Binding-site contacts:
Ligand atom O9 contacts residue GLN278 of chain 60.C at 3.9 Å.
Ligand atom O1A contacts residue THR276 of chain 60.C at 2.3 Å (h-bond).
Ligand atom O9 contacts residue LYS68 of chain 60.C at 2.9 Å (salt-bridge).
Ligand atom O1A contacts residue LYS68 of chain 60.C at 2.8 Å.
Ligand atom C5 contacts residue ASN272 of chain 60.C at 4.1 Å.
Ligand atom C10 contacts residue GLN278 of chain 60.C at 4.0 Å.
Ligand atom O8 contacts residue ASN272 of chain 60.C at 3.4 Å (h-bond).
Ligand atom O9 contacts residue LEU67 of chain 60.C at 3.4 Å.
Ligand atom O8 contacts residue THR276 of chain 60.C at 3.6 Å.
Ligand atom O1B contacts residue SER274 of chain 60.C at 2.9 Å (h-bond).
Ligand atom C6 contacts residue ASN272 of chain 60.C at 3.7 Å.
Ligand atom C9 contacts residue LYS68 of chain 60.C at 3.8 Å.
Ligand atom C8 contacts residue GLN278 of chain 60.C at 3.6 Å.
Ligand atom C11 contacts residue GLN278 of chain 60.C at 3.5 Å.
Ligand atom O1B contacts residue THR276 of chain 60.C at 3.5 Å (h-bond).
Ligand atom C10 contacts residue PHE75 of chain 60.D at 4.1 Å (hydrophobic).
Ligand atom C11 contacts residue PHE65 of chain 60.C at 3.4 Å (hydrophobic).
Ligand atom C9 contacts residue GLN278 of chain 60.C at 3.1 Å.
Ligand atom C1 contacts residue ASN272 of chain 60.C at 4.1 Å.
Ligand atom C1 contacts residue SER274 of chain 60.C at 4.1 Å.
Ligand atom O7 contacts residue LEU62 of chain 60.C at 4.0 Å.
Ligand atom C10 contacts residue ASN272 of chain 60.C at 3.9 Å.
Ligand atom C11 contacts residue ASN272 of chain 60.C at 3.6 Å.
Ligand atom O10 contacts residue PHE75 of chain 60.D at 3.8 Å.
Ligand atom N5 contacts residue GLN278 of chain 60.C at 3.7 Å.
Ligand atom C6 contacts residue LYS68 of chain 60.C at 4.2 Å.
Ligand atom C1 contacts residue THR276 of chain 60.C at 3.2 Å.
Ligand atom C11 contacts residue SER274 of chain 60.C at 4.1 Å.
Ligand atom C11 contacts residue PHE75 of chain 60.D at 3.3 Å (hydrophobic).
Ligand atom O1B contacts residue LYS68 of chain 60.C at 3.9 Å.
Ligand atom C9 contacts residue LEU67 of chain 60.C at 4.1 Å (hydrophobic).
Ligand atom C11 contacts residue PHE270 of chain 60.C at 3.8 Å (hydrophobic).
Ligand atom N5 contacts residue ASN272 of chain 60.C at 3.2 Å (h-bond).
Ligand atom C11 contacts residue THR276 of chain 60.C at 3.3 Å.
Ligand atom O1A contacts residue ASN272 of chain 60.C at 3.6 Å (h-bond).
Ligand atom O8 contacts residue LYS68 of chain 60.C at 3.4 Å.
Ligand atom C1 contacts residue LYS68 of chain 60.C at 3.6 Å.
Ligand atom O8 contacts residue GLN278 of chain 60.C at 3.4 Å (h-bond).
Ligand atom C11 contacts residue HIS138 of chain 60.B at 3.1 Å.
Ligand atom C7 contacts residue GLN278 of chain 60.C at 3.8 Å.

Sequence of chain 60.D:
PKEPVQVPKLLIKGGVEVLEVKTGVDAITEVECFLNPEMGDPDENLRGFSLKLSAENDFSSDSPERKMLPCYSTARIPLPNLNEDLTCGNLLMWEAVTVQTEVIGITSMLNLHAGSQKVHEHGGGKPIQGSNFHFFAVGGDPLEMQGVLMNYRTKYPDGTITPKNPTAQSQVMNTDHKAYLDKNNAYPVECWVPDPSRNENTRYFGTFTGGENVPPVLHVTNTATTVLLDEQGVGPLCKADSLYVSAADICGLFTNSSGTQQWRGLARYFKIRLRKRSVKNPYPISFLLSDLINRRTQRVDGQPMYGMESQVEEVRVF

Sequence of chain 60.C:
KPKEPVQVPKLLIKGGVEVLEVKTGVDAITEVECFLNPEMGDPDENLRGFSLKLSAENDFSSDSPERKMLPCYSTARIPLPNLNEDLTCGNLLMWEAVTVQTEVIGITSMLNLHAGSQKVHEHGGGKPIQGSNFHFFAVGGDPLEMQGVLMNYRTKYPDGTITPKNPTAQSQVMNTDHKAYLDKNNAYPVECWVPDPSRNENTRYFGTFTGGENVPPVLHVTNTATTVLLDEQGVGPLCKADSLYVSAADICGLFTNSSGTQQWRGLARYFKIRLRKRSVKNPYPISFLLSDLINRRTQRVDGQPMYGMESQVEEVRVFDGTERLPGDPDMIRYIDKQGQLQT

Sequence of chain 60.B:
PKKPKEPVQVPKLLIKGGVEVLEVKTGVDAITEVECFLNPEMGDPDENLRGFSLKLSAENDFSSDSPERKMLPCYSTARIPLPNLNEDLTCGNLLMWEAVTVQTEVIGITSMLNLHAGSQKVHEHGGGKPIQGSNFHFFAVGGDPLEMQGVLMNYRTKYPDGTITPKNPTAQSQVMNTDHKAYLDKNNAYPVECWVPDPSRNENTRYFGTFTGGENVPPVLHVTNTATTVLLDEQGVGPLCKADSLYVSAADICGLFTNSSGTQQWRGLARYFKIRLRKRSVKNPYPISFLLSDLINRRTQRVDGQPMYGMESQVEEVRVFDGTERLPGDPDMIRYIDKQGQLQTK

A protein and the small-molecule ligand that binds it are described below.
Small molecule (SMILES): CC(=O)N[C@H]1[C@H]([C@H](O)[C@H](O)CO)O[C@@](O[C@H](CO)[C@@H](O)[C@@H]2O[C@@H](C(=O)O)C[C@H](O)[C@H]2NC(C)=O)(C(=O)O)C[C@@H]1O